Binding-site contacts:
Ligand atom C2 contacts residue ASN441 of chain 1.A at 2.5 Å.
Ligand atom C8 contacts residue TRP603 of chain 1.A at 4.0 Å (hydrophobic).
Ligand atom O5 contacts residue ASN441 of chain 1.A at 2.3 Å (h-bond).
Ligand atom C7 contacts residue ASN441 of chain 1.A at 3.4 Å.
Ligand atom O6 contacts residue ASN441 of chain 1.A at 4.5 Å.
Ligand atom C8 contacts residue GLU442 of chain 1.A at 4.0 Å.
Ligand atom C5 contacts residue ASN441 of chain 1.A at 3.6 Å.
Ligand atom C8 contacts residue ASN441 of chain 1.A at 4.0 Å.
Ligand atom C1 contacts residue ASN441 of chain 1.A at 1.4 Å.
Ligand atom O7 contacts residue ASN441 of chain 1.A at 3.5 Å (h-bond).
Ligand atom N2 contacts residue GLU442 of chain 1.A at 4.4 Å.
Ligand atom C8 contacts residue ILE445 of chain 1.A at 4.3 Å (hydrophobic).
Ligand atom C4 contacts residue ASN441 of chain 1.A at 4.2 Å.
Ligand atom N2 contacts residue ASN441 of chain 1.A at 2.9 Å (h-bond).
Ligand atom C8 contacts residue PHE294 of chain 1.A at 3.8 Å (hydrophobic).
Ligand atom C3 contacts residue ASN441 of chain 1.A at 3.8 Å.

The protein below binds the small molecule below.
Small molecule (SMILES): CC(=O)N[C@H]1[C@H](O[C@H]2[C@H](O)[C@@H](NC(C)=O)CO[C@@H]2CO)O[C@H](CO)[C@@H](O)[C@@H]1O

Sequence of chain 1.A:
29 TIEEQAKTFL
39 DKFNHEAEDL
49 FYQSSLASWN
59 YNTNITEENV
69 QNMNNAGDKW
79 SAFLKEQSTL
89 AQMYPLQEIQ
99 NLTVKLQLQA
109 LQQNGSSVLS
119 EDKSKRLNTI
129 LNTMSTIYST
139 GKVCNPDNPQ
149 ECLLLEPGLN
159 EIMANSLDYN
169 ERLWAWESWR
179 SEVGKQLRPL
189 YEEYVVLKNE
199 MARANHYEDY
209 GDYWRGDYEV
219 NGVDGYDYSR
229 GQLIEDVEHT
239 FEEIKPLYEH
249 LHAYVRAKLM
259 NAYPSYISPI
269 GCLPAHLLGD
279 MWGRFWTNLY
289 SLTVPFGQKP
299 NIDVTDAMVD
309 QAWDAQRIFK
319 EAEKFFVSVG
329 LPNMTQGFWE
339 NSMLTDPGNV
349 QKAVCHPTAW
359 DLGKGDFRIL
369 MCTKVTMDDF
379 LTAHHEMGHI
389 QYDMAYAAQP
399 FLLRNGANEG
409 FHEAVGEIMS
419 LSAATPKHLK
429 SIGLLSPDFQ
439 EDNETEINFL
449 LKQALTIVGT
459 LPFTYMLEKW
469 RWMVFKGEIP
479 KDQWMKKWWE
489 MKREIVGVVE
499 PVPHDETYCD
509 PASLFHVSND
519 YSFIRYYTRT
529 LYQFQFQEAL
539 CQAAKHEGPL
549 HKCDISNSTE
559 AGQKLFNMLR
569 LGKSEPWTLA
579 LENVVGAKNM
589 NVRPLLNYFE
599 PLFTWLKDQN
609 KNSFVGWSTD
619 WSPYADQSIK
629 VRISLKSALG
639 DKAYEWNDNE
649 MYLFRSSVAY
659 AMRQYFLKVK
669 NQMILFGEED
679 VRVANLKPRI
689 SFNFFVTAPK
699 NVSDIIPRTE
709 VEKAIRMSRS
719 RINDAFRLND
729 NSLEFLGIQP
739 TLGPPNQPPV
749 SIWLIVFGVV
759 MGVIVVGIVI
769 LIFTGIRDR